Sequence of chain 1.B:
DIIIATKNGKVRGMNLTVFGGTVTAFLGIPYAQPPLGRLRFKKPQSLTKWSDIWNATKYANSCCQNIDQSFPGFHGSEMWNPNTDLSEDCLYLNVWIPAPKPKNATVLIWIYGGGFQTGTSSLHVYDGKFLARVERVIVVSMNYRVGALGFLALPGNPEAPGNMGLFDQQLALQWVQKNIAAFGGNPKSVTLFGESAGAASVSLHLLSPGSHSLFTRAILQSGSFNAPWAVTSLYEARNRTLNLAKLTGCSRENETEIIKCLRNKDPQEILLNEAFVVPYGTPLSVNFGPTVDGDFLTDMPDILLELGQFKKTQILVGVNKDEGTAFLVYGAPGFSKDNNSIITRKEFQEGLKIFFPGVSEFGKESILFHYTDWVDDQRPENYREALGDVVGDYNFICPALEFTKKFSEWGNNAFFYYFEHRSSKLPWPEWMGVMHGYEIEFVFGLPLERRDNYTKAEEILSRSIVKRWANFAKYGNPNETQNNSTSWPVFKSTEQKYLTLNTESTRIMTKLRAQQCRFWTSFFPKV

The small molecule below binds the protein below.
Small molecule (SMILES): C[NH+](C)CCN(C[C@@H]1CCCN(C2Cc3ccccc3C2)C1)C(=O)c1ccc2cccc(O)c2n1

Binding-site contacts:
Ligand atom OAY contacts residue SER507 of chain 1.A at 3.3 Å.
Ligand atom CBH contacts residue ASN504 of chain 1.A at 3.8 Å.
Ligand atom NAZ contacts residue EDO1 of chain 1.P at 3.5 Å (h-bond).
Ligand atom CBG contacts residue ILE462 of chain 1.A at 3.3 Å (hydrophobic).
Ligand atom CBD contacts residue GLU506 of chain 1.A at 3.8 Å.
Ligand atom CBF contacts residue ILE462 of chain 1.A at 3.5 Å (hydrophobic).
Ligand atom CBG contacts residue SER466 of chain 1.A at 3.5 Å.
Ligand atom NAK contacts residue ASP375 of chain 1.B at 3.2 Å (salt-bridge).
Ligand atom CAT contacts residue GLN518 of chain 1.B at 3.7 Å.
Ligand atom CAD contacts residue VAL377 of chain 1.B at 3.8 Å (hydrophobic).
Ligand atom CBE contacts residue EDO1 of chain 1.P at 3.5 Å.
Ligand atom CAR contacts residue HIS372 of chain 1.B at 3.5 Å.
Ligand atom CAA contacts residue ASN486 of chain 1.A at 3.2 Å.
Ligand atom CAD contacts residue ASP375 of chain 1.B at 3.4 Å.
Ligand atom CBF contacts residue SER466 of chain 1.A at 3.7 Å.
Ligand atom CAV contacts residue ASN485 of chain 1.A at 3.5 Å.
Ligand atom CAM contacts residue GLN517 of chain 1.B at 3.6 Å.
Ligand atom CAM contacts residue ASP375 of chain 1.B at 3.8 Å.
Ligand atom CAS contacts residue GLN518 of chain 1.B at 3.7 Å.
Ligand atom CAU contacts residue ASP375 of chain 1.B at 3.1 Å.
Ligand atom CBF contacts residue EDO1 of chain 1.P at 3.7 Å.
Ligand atom CAL contacts residue ASP375 of chain 1.B at 2.9 Å.
Ligand atom NAZ contacts residue VAL377 of chain 1.B at 3.7 Å.
Ligand atom CAR contacts residue TYR373 of chain 1.B at 3.7 Å (hydrophobic).
Ligand atom CAQ contacts residue HIS372 of chain 1.B at 3.4 Å.
Ligand atom CAC contacts residue ASP375 of chain 1.B at 3.5 Å.
Ligand atom CAH contacts residue ASP375 of chain 1.B at 3.7 Å.
Ligand atom CBA contacts residue VAL377 of chain 1.B at 3.6 Å (hydrophobic).
Ligand atom CAJ contacts residue ASP375 of chain 1.B at 3.0 Å.
Ligand atom CBC contacts residue ASN504 of chain 1.A at 3.1 Å.
Ligand atom OAY contacts residue THR508 of chain 1.A at 3.2 Å (h-bond).
Ligand atom CAR contacts residue GLN518 of chain 1.B at 3.5 Å.
Ligand atom CBB contacts residue VAL377 of chain 1.B at 3.7 Å (hydrophobic).
Ligand atom CAO contacts residue GLN517 of chain 1.B at 3.8 Å.
Ligand atom CBB contacts residue EDO1 of chain 1.P at 3.7 Å.
Ligand atom CAP contacts residue HIS372 of chain 1.B at 3.5 Å.
Ligand atom CBA contacts residue EDO1 of chain 1.P at 3.5 Å.
Ligand atom CBD contacts residue SER507 of chain 1.A at 3.5 Å.
Ligand atom CAS contacts residue HIS372 of chain 1.B at 3.5 Å.
Ligand atom CBD contacts residue THR508 of chain 1.A at 3.6 Å.

Sequence of chain 1.A:
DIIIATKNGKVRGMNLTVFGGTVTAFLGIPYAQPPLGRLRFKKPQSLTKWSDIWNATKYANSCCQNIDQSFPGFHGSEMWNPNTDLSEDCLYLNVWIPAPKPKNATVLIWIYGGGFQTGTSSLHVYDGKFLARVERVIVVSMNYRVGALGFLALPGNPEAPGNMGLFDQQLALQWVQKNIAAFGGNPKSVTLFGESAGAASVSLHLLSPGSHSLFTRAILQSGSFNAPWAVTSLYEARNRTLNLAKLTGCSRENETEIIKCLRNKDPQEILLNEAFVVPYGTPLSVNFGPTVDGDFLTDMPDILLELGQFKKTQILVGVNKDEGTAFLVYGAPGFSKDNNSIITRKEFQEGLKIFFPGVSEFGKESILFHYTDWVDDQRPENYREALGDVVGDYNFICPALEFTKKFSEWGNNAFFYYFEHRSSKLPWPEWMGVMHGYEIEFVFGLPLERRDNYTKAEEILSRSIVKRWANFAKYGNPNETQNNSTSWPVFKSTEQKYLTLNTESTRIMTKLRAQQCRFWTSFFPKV